The small molecule below binds the protein below.
Small molecule (SMILES): CC(=O)N[C@H]1[C@H](O[C@H]2[C@H](O)[C@@H](NC(C)=O)CO[C@@H]2CO)O[C@H](CO)[C@@H](O)[C@@H]1O

Binding-site contacts:
Ligand atom O6 contacts residue LYS478 of chain 1.A at 4.3 Å.
Ligand atom N2 contacts residue GLU256 of chain 1.A at 4.1 Å.
Ligand atom C6 contacts residue ALA487 of chain 1.A at 4.1 Å (hydrophobic).
Ligand atom O5 contacts residue ASN483 of chain 1.A at 2.3 Å (h-bond).
Ligand atom C2 contacts residue LYS478 of chain 1.A at 4.5 Å.
Ligand atom O6 contacts residue GLU256 of chain 1.A at 4.3 Å.
Ligand atom C7 contacts residue GLU256 of chain 1.A at 4.4 Å.
Ligand atom C1 contacts residue ASN483 of chain 1.A at 1.4 Å.
Ligand atom C5 contacts residue ASN483 of chain 1.A at 3.5 Å.
Ligand atom N2 contacts residue ASN483 of chain 1.A at 2.9 Å (h-bond).
Ligand atom C7 contacts residue ASN483 of chain 1.A at 3.4 Å.
Ligand atom C2 contacts residue ASN483 of chain 1.A at 2.4 Å.
Ligand atom O6 contacts residue ALA487 of chain 1.A at 3.5 Å.
Ligand atom O5 contacts residue LYS478 of chain 1.A at 4.3 Å.
Ligand atom C4 contacts residue ASN483 of chain 1.A at 4.1 Å.
Ligand atom C3 contacts residue ASN483 of chain 1.A at 3.7 Å.
Ligand atom O7 contacts residue ASN483 of chain 1.A at 3.5 Å (h-bond).
Ligand atom C8 contacts residue GLU256 of chain 1.A at 3.7 Å.

Sequence of chain 1.A:
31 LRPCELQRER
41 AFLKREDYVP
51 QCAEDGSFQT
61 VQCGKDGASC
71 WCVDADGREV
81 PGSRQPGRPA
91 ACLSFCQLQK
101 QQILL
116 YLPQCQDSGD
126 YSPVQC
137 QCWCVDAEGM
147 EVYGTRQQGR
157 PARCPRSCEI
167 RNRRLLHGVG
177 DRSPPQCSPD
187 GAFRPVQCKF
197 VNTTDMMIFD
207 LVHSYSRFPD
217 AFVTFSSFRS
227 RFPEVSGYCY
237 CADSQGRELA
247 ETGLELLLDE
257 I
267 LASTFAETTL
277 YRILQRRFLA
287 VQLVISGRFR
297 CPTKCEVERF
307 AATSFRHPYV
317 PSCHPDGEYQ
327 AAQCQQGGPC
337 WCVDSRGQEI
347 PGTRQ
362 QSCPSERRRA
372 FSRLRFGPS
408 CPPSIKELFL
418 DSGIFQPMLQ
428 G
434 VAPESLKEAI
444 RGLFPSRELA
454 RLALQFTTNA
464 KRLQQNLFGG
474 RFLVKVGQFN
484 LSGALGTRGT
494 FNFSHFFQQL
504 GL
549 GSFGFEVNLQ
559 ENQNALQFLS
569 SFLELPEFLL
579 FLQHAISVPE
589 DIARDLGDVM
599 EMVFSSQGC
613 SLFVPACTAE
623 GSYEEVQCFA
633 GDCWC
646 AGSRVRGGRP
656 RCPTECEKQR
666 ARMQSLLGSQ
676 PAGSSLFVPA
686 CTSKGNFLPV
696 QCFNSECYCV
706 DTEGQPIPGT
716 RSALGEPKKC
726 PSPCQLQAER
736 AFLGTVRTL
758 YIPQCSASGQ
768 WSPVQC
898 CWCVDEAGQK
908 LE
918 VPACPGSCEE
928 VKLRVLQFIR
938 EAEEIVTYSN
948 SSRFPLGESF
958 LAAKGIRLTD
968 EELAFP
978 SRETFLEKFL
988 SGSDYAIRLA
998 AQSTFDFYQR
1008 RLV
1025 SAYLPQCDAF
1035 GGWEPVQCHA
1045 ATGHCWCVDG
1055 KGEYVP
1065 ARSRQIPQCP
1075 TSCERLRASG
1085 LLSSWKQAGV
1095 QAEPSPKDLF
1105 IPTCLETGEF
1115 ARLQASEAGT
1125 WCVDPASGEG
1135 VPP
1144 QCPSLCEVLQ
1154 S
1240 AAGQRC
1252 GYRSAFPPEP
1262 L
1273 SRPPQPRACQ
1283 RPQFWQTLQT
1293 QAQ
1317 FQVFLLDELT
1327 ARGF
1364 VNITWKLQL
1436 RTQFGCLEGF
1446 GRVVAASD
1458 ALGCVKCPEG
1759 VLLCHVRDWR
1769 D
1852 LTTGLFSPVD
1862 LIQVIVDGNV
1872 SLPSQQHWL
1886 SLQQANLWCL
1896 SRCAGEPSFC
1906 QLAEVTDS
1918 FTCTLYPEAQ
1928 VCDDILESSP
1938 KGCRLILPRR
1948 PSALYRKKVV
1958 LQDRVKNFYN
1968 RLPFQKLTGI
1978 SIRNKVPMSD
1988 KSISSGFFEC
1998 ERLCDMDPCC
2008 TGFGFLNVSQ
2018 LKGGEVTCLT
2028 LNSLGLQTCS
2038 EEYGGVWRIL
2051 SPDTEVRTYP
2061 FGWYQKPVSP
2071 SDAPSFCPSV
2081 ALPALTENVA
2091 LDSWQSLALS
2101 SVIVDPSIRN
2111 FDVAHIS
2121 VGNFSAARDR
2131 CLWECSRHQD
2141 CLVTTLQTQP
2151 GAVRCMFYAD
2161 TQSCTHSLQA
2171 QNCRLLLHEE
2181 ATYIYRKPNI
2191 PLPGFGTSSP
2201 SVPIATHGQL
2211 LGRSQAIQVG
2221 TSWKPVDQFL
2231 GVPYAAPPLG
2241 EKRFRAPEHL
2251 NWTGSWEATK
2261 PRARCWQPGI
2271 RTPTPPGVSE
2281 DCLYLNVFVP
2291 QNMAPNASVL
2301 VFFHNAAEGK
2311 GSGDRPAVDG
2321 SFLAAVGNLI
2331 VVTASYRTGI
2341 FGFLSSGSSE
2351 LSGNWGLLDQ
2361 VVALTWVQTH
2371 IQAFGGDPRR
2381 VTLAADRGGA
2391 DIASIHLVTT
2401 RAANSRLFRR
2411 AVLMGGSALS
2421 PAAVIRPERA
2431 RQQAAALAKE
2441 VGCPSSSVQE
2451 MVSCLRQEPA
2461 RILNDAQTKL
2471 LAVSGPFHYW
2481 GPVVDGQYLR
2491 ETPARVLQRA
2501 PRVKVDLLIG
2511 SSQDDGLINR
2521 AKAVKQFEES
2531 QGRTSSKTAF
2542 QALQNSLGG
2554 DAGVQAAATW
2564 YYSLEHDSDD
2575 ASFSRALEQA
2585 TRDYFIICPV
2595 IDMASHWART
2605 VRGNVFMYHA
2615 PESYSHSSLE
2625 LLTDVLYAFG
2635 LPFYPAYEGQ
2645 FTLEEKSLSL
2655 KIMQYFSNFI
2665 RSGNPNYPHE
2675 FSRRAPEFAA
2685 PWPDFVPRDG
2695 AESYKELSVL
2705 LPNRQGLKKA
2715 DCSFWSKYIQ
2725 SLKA